Binding-site contacts:
Ligand atom C1 contacts residue ASN302 of chain 1.C at 1.4 Å.
Ligand atom C8 contacts residue VAL303 of chain 1.C at 3.8 Å (hydrophobic).
Ligand atom N2 contacts residue ASN302 of chain 1.C at 3.0 Å (h-bond).
Ligand atom C8 contacts residue ASN302 of chain 1.C at 3.7 Å.
Ligand atom C8 contacts residue LYS291 of chain 1.C at 4.1 Å.
Ligand atom C3 contacts residue ASN302 of chain 1.C at 3.8 Å.
Ligand atom O6 contacts residue GLY318 of chain 1.C at 3.7 Å.
Ligand atom C5 contacts residue ASN302 of chain 1.C at 3.6 Å.
Ligand atom C5 contacts residue THR49 of chain 1.C at 3.9 Å.
Ligand atom C1 contacts residue THR49 of chain 1.C at 3.6 Å.
Ligand atom C6 contacts residue GLY318 of chain 1.C at 4.0 Å.
Ligand atom C2 contacts residue ASN302 of chain 1.C at 2.5 Å.
Ligand atom C7 contacts residue ASN302 of chain 1.C at 3.6 Å.
Ligand atom C1 contacts residue GLY318 of chain 1.C at 4.3 Å.
Ligand atom C4 contacts residue ASN302 of chain 1.C at 4.2 Å.
Ligand atom O5 contacts residue ASN302 of chain 1.C at 2.3 Å (h-bond).
Ligand atom O7 contacts residue ASN302 of chain 1.C at 3.8 Å.
Ligand atom O5 contacts residue THR49 of chain 1.C at 3.7 Å.
Ligand atom C5 contacts residue GLY318 of chain 1.C at 4.4 Å.
Ligand atom O5 contacts residue GLY318 of chain 1.C at 3.4 Å.
Ligand atom C6 contacts residue THR49 of chain 1.C at 4.5 Å.

The small molecule below binds the protein below.
Small molecule (SMILES): CC(=O)N[C@H]1[C@H](O[C@H]2[C@H](O)[C@@H](NC(C)=O)CO[C@@H]2CO)O[C@H](CO)[C@@H](O)[C@@H]1O

Sequence of chain 1.C:
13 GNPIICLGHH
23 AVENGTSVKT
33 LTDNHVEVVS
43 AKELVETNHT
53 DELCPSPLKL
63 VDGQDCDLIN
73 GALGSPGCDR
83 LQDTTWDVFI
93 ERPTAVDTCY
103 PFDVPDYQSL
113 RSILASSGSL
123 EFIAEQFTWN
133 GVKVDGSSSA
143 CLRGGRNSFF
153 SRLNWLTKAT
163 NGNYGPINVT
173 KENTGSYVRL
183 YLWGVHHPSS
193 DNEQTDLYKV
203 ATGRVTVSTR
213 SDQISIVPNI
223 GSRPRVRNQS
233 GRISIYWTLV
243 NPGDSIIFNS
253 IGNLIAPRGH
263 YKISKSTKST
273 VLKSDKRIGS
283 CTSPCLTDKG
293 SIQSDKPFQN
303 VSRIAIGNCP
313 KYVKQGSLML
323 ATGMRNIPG